This small molecule binds to this protein.
Small molecule (SMILES): Nc1ncnc2c1ncn2[C@@H]1O[C@H](CO[P](=O)(O)O[P](=O)(O)NP(=O)(O)O)[C@@H](O)[C@H]1O

Binding-site contacts:
Ligand atom PA contacts residue MG1 of chain 1.M at 3.7 Å.
Ligand atom C8 contacts residue ASN111 of chain 1.A at 3.2 Å.
Ligand atom C6 contacts residue TYR119 of chain 1.A at 3.6 Å (hydrophobic).
Ligand atom C8 contacts residue GLY168 of chain 1.A at 3.5 Å.
Ligand atom N3B contacts residue MG1 of chain 1.L at 2.4 Å.
Ligand atom O2B contacts residue MG1 of chain 1.M at 3.4 Å.
Ligand atom C4 contacts residue ASN111 of chain 1.A at 3.7 Å.
Ligand atom C2 contacts residue GLU114 of chain 1.A at 3.0 Å.
Ligand atom O4' contacts residue ASN111 of chain 1.A at 2.9 Å (h-bond).
Ligand atom PG contacts residue GLY166 of chain 1.A at 3.3 Å.
Ligand atom N6 contacts residue ILE99 of chain 1.A at 3.7 Å.
Ligand atom O3A contacts residue GLY168 of chain 1.A at 3.5 Å.
Ligand atom N3B contacts residue THR170 of chain 1.A at 3.0 Å (h-bond).
Ligand atom O1G contacts residue GLY166 of chain 1.A at 2.4 Å (h-bond).
Ligand atom PA contacts residue GLY168 of chain 1.A at 3.6 Å.
Ligand atom O1A contacts residue MG1 of chain 1.M at 2.7 Å.
Ligand atom O2G contacts residue MG1 of chain 1.L at 2.8 Å.
Ligand atom C1' contacts residue ASN111 of chain 1.A at 3.3 Å.
Ligand atom O2A contacts residue VAL171 of chain 1.A at 2.6 Å (h-bond).
Ligand atom O2A contacts residue GLY168 of chain 1.A at 3.2 Å.
Ligand atom O1B contacts residue MG1 of chain 1.M at 2.3 Å.
Ligand atom O2G contacts residue SER165 of chain 1.A at 2.3 Å (h-bond).
Ligand atom C5' contacts residue MG1 of chain 1.M at 3.6 Å.
Ligand atom N6 contacts residue TYR119 of chain 1.A at 2.7 Å (h-bond).
Ligand atom O2B contacts residue GLY166 of chain 1.A at 3.2 Å (h-bond).
Ligand atom O1G contacts residue SER165 of chain 1.A at 3.2 Å.
Ligand atom O1G contacts residue ALA167 of chain 1.A at 3.4 Å (h-bond).
Ligand atom O2A contacts residue THR170 of chain 1.A at 3.2 Å (h-bond).
Ligand atom O2G contacts residue ASN216 of chain 1.A at 3.4 Å (h-bond).
Ligand atom O3G contacts residue LYS169 of chain 1.A at 3.5 Å.
Ligand atom N9 contacts residue ASN111 of chain 1.A at 3.1 Å (h-bond).
Ligand atom O2A contacts residue LYS169 of chain 1.A at 3.7 Å.
Ligand atom PG contacts residue SER165 of chain 1.A at 3.5 Å.
Ligand atom PB contacts residue MG1 of chain 1.M at 3.2 Å.
Ligand atom O3G contacts residue MG1 of chain 1.L at 2.1 Å.
Ligand atom N1 contacts residue TYR119 of chain 1.A at 3.6 Å.
Ligand atom O2G contacts residue GLY166 of chain 1.A at 3.0 Å (h-bond).
Ligand atom N3 contacts residue GLU114 of chain 1.A at 3.5 Å (salt-bridge).
Ligand atom O5' contacts residue GLY168 of chain 1.A at 3.5 Å.
Ligand atom PG contacts residue MG1 of chain 1.L at 2.4 Å.

Sequence of chain 1.A:
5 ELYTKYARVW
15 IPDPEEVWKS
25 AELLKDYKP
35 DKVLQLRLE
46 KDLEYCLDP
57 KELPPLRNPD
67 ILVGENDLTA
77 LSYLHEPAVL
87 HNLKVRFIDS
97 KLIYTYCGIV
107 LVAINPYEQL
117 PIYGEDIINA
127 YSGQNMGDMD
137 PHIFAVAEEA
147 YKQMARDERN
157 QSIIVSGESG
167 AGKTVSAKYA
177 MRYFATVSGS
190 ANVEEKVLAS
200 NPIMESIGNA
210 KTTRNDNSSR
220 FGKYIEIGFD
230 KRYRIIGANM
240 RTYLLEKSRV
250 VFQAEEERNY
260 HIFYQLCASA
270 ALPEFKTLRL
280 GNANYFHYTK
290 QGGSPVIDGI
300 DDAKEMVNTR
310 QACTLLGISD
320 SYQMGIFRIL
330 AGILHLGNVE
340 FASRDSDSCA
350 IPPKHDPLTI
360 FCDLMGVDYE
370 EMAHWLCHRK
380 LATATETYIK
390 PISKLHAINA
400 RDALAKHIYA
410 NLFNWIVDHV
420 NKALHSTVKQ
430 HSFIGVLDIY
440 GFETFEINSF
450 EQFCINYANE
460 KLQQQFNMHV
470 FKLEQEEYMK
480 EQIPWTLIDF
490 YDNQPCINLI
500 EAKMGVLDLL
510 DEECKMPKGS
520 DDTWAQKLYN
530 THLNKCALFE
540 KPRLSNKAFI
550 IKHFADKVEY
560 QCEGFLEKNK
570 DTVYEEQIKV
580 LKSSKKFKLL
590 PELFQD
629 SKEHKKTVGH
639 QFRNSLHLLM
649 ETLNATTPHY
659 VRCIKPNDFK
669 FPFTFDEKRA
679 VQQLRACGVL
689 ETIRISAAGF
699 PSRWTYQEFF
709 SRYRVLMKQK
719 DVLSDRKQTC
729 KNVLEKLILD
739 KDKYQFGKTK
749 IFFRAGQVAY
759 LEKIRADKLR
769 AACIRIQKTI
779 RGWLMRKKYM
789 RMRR